Binding-site contacts:
Ligand atom O3 contacts residue VAL38 of chain 1.D at 3.0 Å.
Ligand atom N2 contacts residue PHE13 of chain 1.D at 4.4 Å.
Ligand atom C2 contacts residue ASN14 of chain 1.D at 2.5 Å.
Ligand atom N2 contacts residue ASN14 of chain 1.D at 3.0 Å (h-bond).
Ligand atom C3 contacts residue VAL38 of chain 1.D at 4.2 Å (hydrophobic).
Ligand atom O4 contacts residue SER42 of chain 1.D at 4.0 Å.
Ligand atom C2 contacts residue VAL38 of chain 1.D at 4.5 Å (hydrophobic).
Ligand atom C3 contacts residue ASN14 of chain 1.D at 3.8 Å.
Ligand atom C8 contacts residue VAL38 of chain 1.D at 3.8 Å (hydrophobic).
Ligand atom C4 contacts residue ASN14 of chain 1.D at 4.3 Å.
Ligand atom O7 contacts residue ASN14 of chain 1.D at 4.2 Å.
Ligand atom C8 contacts residue GLY10 of chain 1.D at 3.3 Å.
Ligand atom C8 contacts residue PHE13 of chain 1.D at 3.8 Å (hydrophobic).
Ligand atom N2 contacts residue GLY10 of chain 1.D at 4.3 Å.
Ligand atom C3 contacts residue SER42 of chain 1.D at 4.0 Å.
Ligand atom O7 contacts residue PHE9 of chain 1.D at 4.4 Å.
Ligand atom C8 contacts residue PHE9 of chain 1.D at 3.3 Å (hydrophobic).
Ligand atom O7 contacts residue VAL38 of chain 1.D at 3.2 Å.
Ligand atom N2 contacts residue VAL38 of chain 1.D at 4.0 Å.
Ligand atom C7 contacts residue PHE9 of chain 1.D at 4.2 Å (hydrophobic).
Ligand atom C7 contacts residue ASN14 of chain 1.D at 3.8 Å.
Ligand atom O7 contacts residue GLY10 of chain 1.D at 3.4 Å.
Ligand atom C1 contacts residue ASN14 of chain 1.D at 1.4 Å.
Ligand atom O3 contacts residue SER42 of chain 1.D at 3.8 Å.
Ligand atom C7 contacts residue GLY10 of chain 1.D at 3.5 Å.
Ligand atom C8 contacts residue LEU39 of chain 1.D at 4.2 Å (hydrophobic).
Ligand atom C7 contacts residue VAL38 of chain 1.D at 3.4 Å (hydrophobic).
Ligand atom O5 contacts residue ASN14 of chain 1.D at 2.4 Å (h-bond).
Ligand atom C5 contacts residue ASN14 of chain 1.D at 3.6 Å.

This small molecule binds to this protein.
Small molecule (SMILES): CC(=O)N[C@@H]1[C@@H](O)[C@H](O)[C@@H](CO)O[C@H]1O

Sequence of chain 1.D:
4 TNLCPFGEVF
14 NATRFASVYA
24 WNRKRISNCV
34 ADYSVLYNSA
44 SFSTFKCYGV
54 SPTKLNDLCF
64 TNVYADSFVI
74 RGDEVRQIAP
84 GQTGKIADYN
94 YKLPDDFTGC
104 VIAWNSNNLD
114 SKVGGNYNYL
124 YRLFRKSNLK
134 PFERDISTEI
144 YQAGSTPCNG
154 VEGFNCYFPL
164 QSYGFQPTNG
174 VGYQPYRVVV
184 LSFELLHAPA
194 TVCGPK